Binding-site contacts:
Ligand atom N contacts residue TYR186 of chain 1.C at 3.8 Å.
Ligand atom C contacts residue THR122 of chain 1.C at 3.9 Å.
Ligand atom CD contacts residue VAL50 of chain 1.C at 3.4 Å (hydrophobic).
Ligand atom OXT contacts residue THR122 of chain 1.C at 2.9 Å (h-bond).
Ligand atom CA contacts residue ASP158 of chain 1.C at 3.6 Å.
Ligand atom CD contacts residue ARG10 of chain 1.C at 3.0 Å.
Ligand atom OXT contacts residue SER121 of chain 1.C at 3.2 Å.
Ligand atom C contacts residue SER70 of chain 1.C at 3.5 Å.
Ligand atom C contacts residue ALA68 of chain 1.C at 4.1 Å (hydrophobic).
Ligand atom O contacts residue ARG75 of chain 1.C at 2.8 Å (salt-bridge).
Ligand atom O contacts residue ILE69 of chain 1.C at 3.7 Å.
Ligand atom OE1 contacts residue ARG10 of chain 1.C at 2.8 Å (salt-bridge).
Ligand atom OE2 contacts residue ARG10 of chain 1.C at 2.9 Å (salt-bridge).
Ligand atom CD contacts residue PHE157 of chain 1.C at 3.8 Å (hydrophobic).
Ligand atom O contacts residue SER70 of chain 1.C at 3.0 Å (h-bond).
Ligand atom CB contacts residue ASP158 of chain 1.C at 3.9 Å.
Ligand atom C contacts residue VAL50 of chain 1.C at 4.0 Å (hydrophobic).
Ligand atom CB contacts residue ALA68 of chain 1.C at 3.5 Å (hydrophobic).
Ligand atom CG contacts residue THR118 of chain 1.C at 3.9 Å.
Ligand atom CG contacts residue VAL50 of chain 1.C at 3.3 Å (hydrophobic).
Ligand atom N contacts residue ASP158 of chain 1.C at 2.7 Å (salt-bridge).
Ligand atom CG contacts residue SER121 of chain 1.C at 3.5 Å.
Ligand atom N contacts residue SER70 of chain 1.C at 2.7 Å (h-bond).
Ligand atom O contacts residue ALA68 of chain 1.C at 3.6 Å.
Ligand atom OE2 contacts residue VAL50 of chain 1.C at 4.1 Å.
Ligand atom OE1 contacts residue ILE12 of chain 1.C at 3.8 Å.
Ligand atom C contacts residue ARG75 of chain 1.C at 3.6 Å.
Ligand atom N contacts residue ALA68 of chain 1.C at 2.7 Å (h-bond).
Ligand atom OE2 contacts residue THR118 of chain 1.C at 2.6 Å (h-bond).
Ligand atom O contacts residue VAL50 of chain 1.C at 4.0 Å.
Ligand atom CB contacts residue VAL50 of chain 1.C at 3.9 Å (hydrophobic).
Ligand atom CB contacts residue PHE157 of chain 1.C at 3.9 Å (hydrophobic).
Ligand atom CA contacts residue SER70 of chain 1.C at 3.6 Å.
Ligand atom OXT contacts residue GLY120 of chain 1.C at 4.1 Å.
Ligand atom CA contacts residue ALA68 of chain 1.C at 3.5 Å (hydrophobic).
Ligand atom OXT contacts residue ARG75 of chain 1.C at 3.0 Å (salt-bridge).
Ligand atom OE2 contacts residue PHE157 of chain 1.C at 3.9 Å.
Ligand atom CG contacts residue PHE157 of chain 1.C at 4.0 Å (hydrophobic).
Ligand atom CD contacts residue THR118 of chain 1.C at 3.6 Å.
Ligand atom OE1 contacts residue VAL50 of chain 1.C at 3.4 Å.

A protein and the small-molecule ligand that binds it are described below.
Small molecule (SMILES): N[C@@H](CCC(=O)O)C(=O)O

Sequence of chain 1.C:
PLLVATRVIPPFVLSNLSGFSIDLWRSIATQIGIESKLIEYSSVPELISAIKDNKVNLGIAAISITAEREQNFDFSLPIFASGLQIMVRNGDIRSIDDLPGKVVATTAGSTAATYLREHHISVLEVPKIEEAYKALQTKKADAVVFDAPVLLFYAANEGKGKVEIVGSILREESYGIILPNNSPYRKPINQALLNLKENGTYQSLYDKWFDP